Binding-site contacts:
Ligand atom C9 contacts residue LEU119 of chain 1.C at 4.1 Å (hydrophobic).
Ligand atom C23 contacts residue LEU119 of chain 1.C at 4.0 Å (hydrophobic).
Ligand atom O19 contacts residue LEU119 of chain 1.C at 3.6 Å.
Ligand atom C17 contacts residue VAL116 of chain 1.C at 4.0 Å (hydrophobic).
Ligand atom C23 contacts residue PRO243 of chain 1.C at 4.0 Å (hydrophobic).
Ligand atom O19 contacts residue VAL246 of chain 1.C at 3.6 Å.
Ligand atom C30 contacts residue LEU118 of chain 1.C at 4.0 Å (hydrophobic).
Ligand atom C28 contacts residue ALA211 of chain 1.C at 4.0 Å (hydrophobic).
Ligand atom C24 contacts residue VAL246 of chain 1.C at 3.9 Å (hydrophobic).
Ligand atom C10 contacts residue MET274 of chain 1.C at 4.3 Å (hydrophobic).
Ligand atom C32 contacts residue PRO243 of chain 1.C at 3.8 Å (hydrophobic).
Ligand atom C17 contacts residue LEU119 of chain 1.C at 4.0 Å (hydrophobic).
Ligand atom C28 contacts residue VAL246 of chain 1.C at 4.0 Å (hydrophobic).
Ligand atom C23 contacts residue ALA115 of chain 1.C at 3.9 Å (hydrophobic).
Ligand atom C12 contacts residue PRO243 of chain 1.C at 3.7 Å (hydrophobic).
Ligand atom O19 contacts residue ALA115 of chain 1.C at 4.1 Å.
Ligand atom C12 contacts residue LEU119 of chain 1.C at 4.0 Å (hydrophobic).
Ligand atom C14 contacts residue LEU119 of chain 1.C at 3.9 Å (hydrophobic).
Ligand atom C26 contacts residue LEU118 of chain 1.C at 4.0 Å (hydrophobic).
Ligand atom C12 contacts residue VAL246 of chain 1.C at 4.2 Å (hydrophobic).
Ligand atom C20 contacts residue ALA115 of chain 1.C at 3.2 Å (hydrophobic).
Ligand atom C26 contacts residue ALA122 of chain 1.C at 4.3 Å (hydrophobic).
Ligand atom C23 contacts residue VAL246 of chain 1.C at 4.2 Å (hydrophobic).
Ligand atom C12 contacts residue MET274 of chain 1.C at 4.0 Å (hydrophobic).
Ligand atom C20 contacts residue PRO243 of chain 1.C at 3.7 Å (hydrophobic).
Ligand atom C24 contacts residue LEU119 of chain 1.C at 3.6 Å (hydrophobic).
Ligand atom C10 contacts residue LEU119 of chain 1.C at 4.1 Å (hydrophobic).
Ligand atom C28 contacts residue LEU207 of chain 1.C at 4.2 Å (hydrophobic).
Ligand atom C30 contacts residue ALA211 of chain 1.C at 3.5 Å (hydrophobic).
Ligand atom C26 contacts residue LEU119 of chain 1.C at 4.2 Å (hydrophobic).
Ligand atom O19 contacts residue PRO243 of chain 1.C at 3.4 Å.
Ligand atom C20 contacts residue LEU119 of chain 1.C at 4.0 Å (hydrophobic).
Ligand atom C26 contacts residue VAL246 of chain 1.C at 3.9 Å (hydrophobic).
Ligand atom C28 contacts residue ILE210 of chain 1.C at 3.9 Å (hydrophobic).
Ligand atom C14 contacts residue PRO243 of chain 1.C at 3.6 Å (hydrophobic).
Ligand atom C15 contacts residue LEU119 of chain 1.C at 3.8 Å (hydrophobic).
Ligand atom C32 contacts residue LEU118 of chain 1.C at 4.0 Å (hydrophobic).
Ligand atom C15 contacts residue ALA115 of chain 1.C at 3.9 Å (hydrophobic).
Ligand atom C24 contacts residue LEU118 of chain 1.C at 4.0 Å (hydrophobic).
Ligand atom C23 contacts residue LEU118 of chain 1.C at 4.2 Å (hydrophobic).

Sequence of chain 1.C:
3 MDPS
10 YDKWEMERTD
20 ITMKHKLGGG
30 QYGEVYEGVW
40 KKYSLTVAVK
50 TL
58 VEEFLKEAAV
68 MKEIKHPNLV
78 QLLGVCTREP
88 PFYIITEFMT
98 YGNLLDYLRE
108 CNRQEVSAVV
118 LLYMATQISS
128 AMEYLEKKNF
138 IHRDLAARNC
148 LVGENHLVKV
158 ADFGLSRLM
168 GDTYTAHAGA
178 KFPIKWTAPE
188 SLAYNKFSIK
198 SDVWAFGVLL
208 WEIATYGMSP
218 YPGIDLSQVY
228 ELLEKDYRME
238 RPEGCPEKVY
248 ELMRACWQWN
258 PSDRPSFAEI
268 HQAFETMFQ

This small molecule binds to this protein.
Small molecule (SMILES): CNC(=O)[C@@H](N)Cc1ccc(OCc2ccccc2)cc1